Sequence of chain 1.B:
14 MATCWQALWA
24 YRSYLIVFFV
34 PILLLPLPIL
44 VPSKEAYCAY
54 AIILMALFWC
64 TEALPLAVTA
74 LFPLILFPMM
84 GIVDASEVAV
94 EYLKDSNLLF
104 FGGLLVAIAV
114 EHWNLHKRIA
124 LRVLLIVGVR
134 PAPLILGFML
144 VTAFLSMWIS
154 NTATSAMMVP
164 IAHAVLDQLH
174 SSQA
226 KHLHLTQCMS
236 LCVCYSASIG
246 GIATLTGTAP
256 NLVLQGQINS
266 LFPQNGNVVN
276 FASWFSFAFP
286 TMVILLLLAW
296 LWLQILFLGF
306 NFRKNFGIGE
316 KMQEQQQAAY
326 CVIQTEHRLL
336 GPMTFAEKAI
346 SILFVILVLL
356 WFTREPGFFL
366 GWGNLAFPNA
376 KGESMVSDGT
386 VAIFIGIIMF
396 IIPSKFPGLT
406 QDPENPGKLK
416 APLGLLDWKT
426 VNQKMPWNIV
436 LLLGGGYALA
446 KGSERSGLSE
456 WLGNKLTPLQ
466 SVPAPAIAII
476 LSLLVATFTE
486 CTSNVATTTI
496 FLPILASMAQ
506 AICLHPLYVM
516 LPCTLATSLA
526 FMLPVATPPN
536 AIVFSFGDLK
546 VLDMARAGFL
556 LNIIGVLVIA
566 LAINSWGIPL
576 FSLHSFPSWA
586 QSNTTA

Binding-site contacts:
Ligand atom CAA contacts residue PHE389 of chain 1.A at 3.0 Å (hydrophobic).
Ligand atom CBF contacts residue MET83 of chain 1.B at 4.0 Å (hydrophobic).
Ligand atom CAB contacts residue ILE396 of chain 1.A at 3.7 Å (hydrophobic).
Ligand atom CBA contacts residue ILE392 of chain 1.A at 4.0 Å (hydrophobic).
Ligand atom CAC contacts residue LEU57 of chain 1.B at 3.8 Å (hydrophobic).
Ligand atom CAQ contacts residue MET82 of chain 1.B at 3.9 Å (hydrophobic).
Ligand atom CAI contacts residue PHE372 of chain 1.A at 4.2 Å (hydrophobic).
Ligand atom CAT contacts residue PRO41 of chain 1.B at 4.3 Å (hydrophobic).
Ligand atom CAX contacts residue TYR50 of chain 1.B at 4.0 Å (hydrophobic).
Ligand atom OAF contacts residue LYS47 of chain 1.B at 4.0 Å.
Ligand atom CAP contacts residue LEU79 of chain 1.B at 4.2 Å (hydrophobic).
Ligand atom OAG contacts residue TYR50 of chain 1.B at 4.0 Å.
Ligand atom CAA contacts residue ILE78 of chain 1.B at 2.7 Å (hydrophobic).
Ligand atom CAX contacts residue MET83 of chain 1.B at 4.3 Å (hydrophobic).
Ligand atom CAL contacts residue TYR50 of chain 1.B at 4.3 Å (hydrophobic).
Ligand atom CAM contacts residue MET83 of chain 1.B at 4.3 Å (hydrophobic).
Ligand atom CAM contacts residue TYR50 of chain 1.B at 3.8 Å (hydrophobic).
Ligand atom CBA contacts residue ILE78 of chain 1.B at 4.1 Å (hydrophobic).
Ligand atom CAI contacts residue MET82 of chain 1.B at 3.0 Å (hydrophobic).
Ligand atom CBA contacts residue ILE393 of chain 1.A at 4.1 Å (hydrophobic).
Ligand atom CAS contacts residue LEU38 of chain 1.B at 4.0 Å (hydrophobic).
Ligand atom CBA contacts residue PHE389 of chain 1.A at 3.5 Å (hydrophobic).
Ligand atom CAC contacts residue PHE75 of chain 1.B at 4.0 Å (hydrophobic).
Ligand atom CAK contacts residue MET82 of chain 1.B at 3.3 Å (hydrophobic).
Ligand atom CAL contacts residue MET83 of chain 1.B at 4.0 Å (hydrophobic).
Ligand atom CBE contacts residue LEU79 of chain 1.B at 3.9 Å (hydrophobic).
Ligand atom CAA contacts residue ILE392 of chain 1.A at 4.1 Å (hydrophobic).
Ligand atom CAB contacts residue ILE392 of chain 1.A at 3.1 Å (hydrophobic).
Ligand atom CBC contacts residue TYR50 of chain 1.B at 4.2 Å (hydrophobic).
Ligand atom OAF contacts residue MET83 of chain 1.B at 3.7 Å.
Ligand atom OAH contacts residue TYR50 of chain 1.B at 3.8 Å.
Ligand atom CAC contacts residue PRO34 of chain 1.B at 4.3 Å (hydrophobic).
Ligand atom CAJ contacts residue ILE78 of chain 1.B at 4.3 Å (hydrophobic).
Ligand atom CAY contacts residue TYR50 of chain 1.B at 3.6 Å (hydrophobic).
Ligand atom CAU contacts residue TYR53 of chain 1.B at 3.7 Å (hydrophobic).
Ligand atom OAF contacts residue TYR50 of chain 1.B at 3.9 Å.
Ligand atom CAN contacts residue PHE389 of chain 1.A at 3.7 Å (hydrophobic).
Ligand atom CAZ contacts residue MET82 of chain 1.B at 4.0 Å (hydrophobic).
Ligand atom OAW contacts residue TYR50 of chain 1.B at 3.6 Å (h-bond).
Ligand atom CAB contacts residue PHE75 of chain 1.B at 4.0 Å (hydrophobic).

The small molecule below binds the protein below.
Small molecule (SMILES): CC(C)CCC[C@@H](C)[C@H]1CC[C@H]2[C@@H]3CC=C4C[C@@H](OC(=O)CCC(=O)O)CC[C@]4(C)[C@H]3CC[C@]12C

Sequence of chain 1.A:
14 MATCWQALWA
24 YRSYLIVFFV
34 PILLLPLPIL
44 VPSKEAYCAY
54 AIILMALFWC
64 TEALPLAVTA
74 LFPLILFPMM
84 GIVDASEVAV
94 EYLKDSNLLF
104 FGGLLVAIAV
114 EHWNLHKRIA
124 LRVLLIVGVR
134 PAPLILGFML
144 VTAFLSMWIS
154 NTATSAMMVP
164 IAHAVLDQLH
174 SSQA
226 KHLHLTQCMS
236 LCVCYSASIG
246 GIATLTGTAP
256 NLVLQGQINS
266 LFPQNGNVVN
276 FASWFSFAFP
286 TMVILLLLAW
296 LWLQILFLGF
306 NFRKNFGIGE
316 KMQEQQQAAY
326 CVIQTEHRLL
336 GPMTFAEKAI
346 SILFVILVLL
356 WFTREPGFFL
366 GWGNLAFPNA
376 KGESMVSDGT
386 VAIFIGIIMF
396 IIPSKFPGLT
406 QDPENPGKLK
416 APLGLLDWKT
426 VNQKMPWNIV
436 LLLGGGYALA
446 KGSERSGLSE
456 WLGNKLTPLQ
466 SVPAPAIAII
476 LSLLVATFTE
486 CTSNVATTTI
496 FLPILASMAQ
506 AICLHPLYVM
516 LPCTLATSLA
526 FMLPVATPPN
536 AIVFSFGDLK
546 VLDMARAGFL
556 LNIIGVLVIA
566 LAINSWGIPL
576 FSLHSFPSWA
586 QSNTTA